Binding-site contacts:
Ligand atom C5' contacts residue DA4 of chain 7.D at 4.0 Å.
Ligand atom C2' contacts residue DA4 of chain 7.D at 3.5 Å.
Ligand atom O5' contacts residue DA4 of chain 7.D at 4.0 Å.
Ligand atom OP2 contacts residue DA4 of chain 7.D at 3.6 Å.
Ligand atom C4' contacts residue DA4 of chain 7.D at 4.3 Å.
Ligand atom O3' contacts residue DA4 of chain 7.D at 4.2 Å.
Ligand atom OP1 contacts residue DA4 of chain 7.D at 2.2 Å.
Ligand atom C3' contacts residue DA4 of chain 7.D at 3.3 Å.
Ligand atom P contacts residue DA4 of chain 7.D at 3.2 Å.

A small-molecule ligand and the protein it binds are described below.
Small molecule (SMILES): Nc1ccn([C@H]2C[C@H](O)[C@@H](COP(=O)(O)O)O2)c(=O)n1